Sequence of chain 1.A:
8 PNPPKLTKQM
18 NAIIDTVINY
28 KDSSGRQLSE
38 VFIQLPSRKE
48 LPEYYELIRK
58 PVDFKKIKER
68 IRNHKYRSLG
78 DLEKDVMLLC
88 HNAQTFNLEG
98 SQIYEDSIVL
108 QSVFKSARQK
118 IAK

This protein binds this small molecule.
Small molecule (SMILES): Nc1nnc(-c2ccccc2O)cc1N1CC[NH2+]CC1

Binding-site contacts:
Ligand atom C2 contacts residue VAL59 of chain 1.A at 3.4 Å (hydrophobic).
Ligand atom O13 contacts residue TYR51 of chain 1.A at 2.6 Å (h-bond).
Ligand atom C20 contacts residue VAL38 of chain 1.A at 3.2 Å (hydrophobic).
Ligand atom C3 contacts residue VAL38 of chain 1.A at 3.5 Å (hydrophobic).
Ligand atom C6 contacts residue LEU42 of chain 1.A at 4.0 Å (hydrophobic).
Ligand atom C2 contacts residue ASP60 of chain 1.A at 4.0 Å.
Ligand atom N14 contacts residue PHE93 of chain 1.A at 3.7 Å.
Ligand atom C16 contacts residue LEU48 of chain 1.A at 3.7 Å (hydrophobic).
Ligand atom N12 contacts residue TYR51 of chain 1.A at 3.7 Å.
Ligand atom C2 contacts residue PHE39 of chain 1.A at 3.9 Å (hydrophobic).
Ligand atom N11 contacts residue ILE100 of chain 1.A at 3.9 Å.
Ligand atom C1 contacts residue PHE39 of chain 1.A at 3.8 Å (hydrophobic).
Ligand atom C6 contacts residue PHE39 of chain 1.A at 3.9 Å (hydrophobic).
Ligand atom C3 contacts residue PHE39 of chain 1.A at 3.5 Å (hydrophobic).
Ligand atom C5 contacts residue PHE39 of chain 1.A at 4.0 Å (hydrophobic).
Ligand atom C1 contacts residue LEU42 of chain 1.A at 3.8 Å (hydrophobic).
Ligand atom N12 contacts residue ILE100 of chain 1.A at 4.0 Å.
Ligand atom N14 contacts residue ASN94 of chain 1.A at 2.9 Å (h-bond).
Ligand atom C19 contacts residue VAL38 of chain 1.A at 3.9 Å (hydrophobic).
Ligand atom C10 contacts residue PHE93 of chain 1.A at 4.0 Å (hydrophobic).
Ligand atom C9 contacts residue ILE100 of chain 1.A at 3.8 Å (hydrophobic).
Ligand atom C4 contacts residue VAL38 of chain 1.A at 3.2 Å (hydrophobic).
Ligand atom C4 contacts residue PHE39 of chain 1.A at 4.1 Å (hydrophobic).
Ligand atom C1 contacts residue VAL59 of chain 1.A at 3.8 Å (hydrophobic).
Ligand atom N14 contacts residue ILE100 of chain 1.A at 3.5 Å.
Ligand atom N11 contacts residue ASN94 of chain 1.A at 2.9 Å (h-bond).
Ligand atom C4 contacts residue LEU42 of chain 1.A at 3.8 Å (hydrophobic).
Ligand atom N12 contacts residue ASN94 of chain 1.A at 3.6 Å (h-bond).
Ligand atom C8 contacts residue VAL38 of chain 1.A at 4.0 Å (hydrophobic).
Ligand atom C10 contacts residue ASN94 of chain 1.A at 3.7 Å.
Ligand atom C20 contacts residue ILE100 of chain 1.A at 4.0 Å (hydrophobic).
Ligand atom O13 contacts residue ALA90 of chain 1.A at 3.4 Å.
Ligand atom C2 contacts residue LEU42 of chain 1.A at 3.6 Å (hydrophobic).
Ligand atom C5 contacts residue LEU42 of chain 1.A at 4.0 Å (hydrophobic).
Ligand atom C3 contacts residue LEU42 of chain 1.A at 3.6 Å (hydrophobic).
Ligand atom C6 contacts residue TYR51 of chain 1.A at 3.2 Å (hydrophobic).
Ligand atom C10 contacts residue ILE100 of chain 1.A at 3.7 Å (hydrophobic).
Ligand atom C1 contacts residue TYR51 of chain 1.A at 3.4 Å (hydrophobic).
Ligand atom N15 contacts residue ILE100 of chain 1.A at 3.8 Å.
Ligand atom N11 contacts residue PHE93 of chain 1.A at 3.6 Å.